Binding-site contacts:
Ligand atom C23 contacts residue KZB1 of chain 1.Y at 3.5 Å.
Ligand atom C06 contacts residue SER397 of chain 1.G at 3.9 Å.
Ligand atom C06 contacts residue CYS400 of chain 1.G at 3.7 Å (hydrophobic).
Ligand atom C85 contacts residue VAL200 of chain 1.F at 3.5 Å (hydrophobic).
Ligand atom C10 contacts residue ILE207 of chain 1.F at 3.6 Å (hydrophobic).
Ligand atom C28 contacts residue KZB1 of chain 1.Y at 3.6 Å.
Ligand atom C11 contacts residue CYS400 of chain 1.G at 4.1 Å (hydrophobic).
Ligand atom O12 contacts residue CYS400 of chain 1.G at 3.0 Å (h-bond).
Ligand atom O77 contacts residue KZB1 of chain 1.Y at 3.8 Å.
Ligand atom C03 contacts residue SER397 of chain 1.G at 4.2 Å.
Ligand atom C80 contacts residue TRP393 of chain 1.G at 3.5 Å (hydrophobic).
Ligand atom O27 contacts residue KZB1 of chain 1.Y at 3.6 Å.
Ligand atom C26 contacts residue KZB1 of chain 1.Y at 3.3 Å.
Ligand atom C76 contacts residue TRP387 of chain 1.G at 3.8 Å (hydrophobic).
Ligand atom O14 contacts residue VAL200 of chain 1.F at 3.9 Å.
Ligand atom C83 contacts residue KZB1 of chain 1.Y at 3.5 Å.
Ligand atom C84 contacts residue KZB1 of chain 1.Y at 4.0 Å.
Ligand atom O77 contacts residue TRP387 of chain 1.G at 3.2 Å (h-bond).
Ligand atom C78 contacts residue KZB1 of chain 1.Y at 3.8 Å.
Ligand atom C25 contacts residue KZB1 of chain 1.Y at 3.3 Å.
Ligand atom C72 contacts residue KZB1 of chain 1.Y at 3.2 Å.
Ligand atom C01 contacts residue KZB1 of chain 1.Y at 3.6 Å.
Ligand atom C08 contacts residue SER397 of chain 1.G at 3.6 Å.
Ligand atom C09 contacts residue GLY401 of chain 1.G at 3.7 Å.
Ligand atom C10 contacts residue PHE204 of chain 1.F at 3.5 Å (hydrophobic).
Ligand atom O29 contacts residue KZB1 of chain 1.Y at 3.7 Å.
Ligand atom C76 contacts residue TRP393 of chain 1.G at 3.9 Å (hydrophobic).
Ligand atom C83 contacts residue ILE396 of chain 1.G at 4.0 Å (hydrophobic).
Ligand atom C08 contacts residue GLY401 of chain 1.G at 3.8 Å.
Ligand atom C02 contacts residue SER397 of chain 1.G at 3.7 Å.
Ligand atom C74 contacts residue KZB1 of chain 1.Y at 3.8 Å.
Ligand atom C02 contacts residue CYS400 of chain 1.G at 3.2 Å (hydrophobic).
Ligand atom O22 contacts residue TRP393 of chain 1.G at 3.8 Å.
Ligand atom C85 contacts residue SER397 of chain 1.G at 3.1 Å.
Ligand atom C81 contacts residue KZB1 of chain 1.Y at 3.9 Å.
Ligand atom C07 contacts residue SER397 of chain 1.G at 3.1 Å.
Ligand atom O24 contacts residue KZB1 of chain 1.Y at 3.9 Å.
Ligand atom C03 contacts residue KZB1 of chain 1.Y at 3.7 Å.
Ligand atom C01 contacts residue CYS400 of chain 1.G at 1.8 Å (hydrophobic).
Ligand atom C04 contacts residue SER397 of chain 1.G at 4.1 Å.

Sequence of chain 1.G:
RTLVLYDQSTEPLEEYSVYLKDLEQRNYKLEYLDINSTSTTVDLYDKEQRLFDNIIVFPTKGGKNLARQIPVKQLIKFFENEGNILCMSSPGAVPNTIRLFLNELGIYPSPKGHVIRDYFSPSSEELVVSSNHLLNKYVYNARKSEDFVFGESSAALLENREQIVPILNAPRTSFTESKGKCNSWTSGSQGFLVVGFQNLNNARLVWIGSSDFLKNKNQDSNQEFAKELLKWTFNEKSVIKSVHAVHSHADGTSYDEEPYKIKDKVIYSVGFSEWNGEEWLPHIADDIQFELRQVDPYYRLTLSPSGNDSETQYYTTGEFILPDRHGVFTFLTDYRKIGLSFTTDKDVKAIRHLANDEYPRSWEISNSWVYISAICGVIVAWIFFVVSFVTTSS

The protein below binds the small molecule below.
Small molecule (SMILES): C[C@H]1CC[C@]2(OC1)O[C@H]1[C@H](O)[C@@H]3[C@H]4CC[C@@H]5C[C@H](O[C@H]6O[C@@H](CO)[C@H](O)[C@@H](O)[C@@H]6O)[C@@H](O)C[C@@]5(C)[C@@H]4CC[C@@]3(C)[C@@H]1[C@H]2C

Sequence of chain 1.F:
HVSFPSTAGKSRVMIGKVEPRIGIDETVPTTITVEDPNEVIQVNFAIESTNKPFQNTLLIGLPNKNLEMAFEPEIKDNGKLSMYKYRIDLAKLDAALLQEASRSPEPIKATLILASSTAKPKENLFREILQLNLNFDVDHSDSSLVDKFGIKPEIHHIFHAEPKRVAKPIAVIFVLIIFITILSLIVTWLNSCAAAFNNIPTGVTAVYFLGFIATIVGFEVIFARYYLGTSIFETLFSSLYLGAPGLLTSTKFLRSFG